A protein and the small-molecule ligand that binds it are described below.
Small molecule (SMILES): CC(=O)N[C@H]1[C@H](O[C@H]2[C@H](O)[C@@H](NC(C)=O)CO[C@@H]2CO)O[C@H](CO)[C@@H](O)[C@@H]1O

Sequence of chain 32.C:
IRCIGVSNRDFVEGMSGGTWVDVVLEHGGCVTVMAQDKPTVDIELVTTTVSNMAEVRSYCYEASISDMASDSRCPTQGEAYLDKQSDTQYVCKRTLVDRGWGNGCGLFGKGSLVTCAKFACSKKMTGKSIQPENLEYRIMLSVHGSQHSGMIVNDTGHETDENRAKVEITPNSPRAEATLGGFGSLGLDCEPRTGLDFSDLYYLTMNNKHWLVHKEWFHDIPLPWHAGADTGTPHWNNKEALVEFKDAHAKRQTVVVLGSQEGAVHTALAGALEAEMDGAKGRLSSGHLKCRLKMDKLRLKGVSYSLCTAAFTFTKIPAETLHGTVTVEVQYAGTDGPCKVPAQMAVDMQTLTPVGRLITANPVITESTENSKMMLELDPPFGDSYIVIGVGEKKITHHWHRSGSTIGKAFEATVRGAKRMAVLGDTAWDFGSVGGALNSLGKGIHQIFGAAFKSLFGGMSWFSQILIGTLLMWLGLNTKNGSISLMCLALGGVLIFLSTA

Binding-site contacts:
Ligand atom C1 contacts residue THR156 of chain 32.C at 4.2 Å.
Ligand atom O7 contacts residue VAL153 of chain 32.C at 4.1 Å.
Ligand atom C1 contacts residue ASN154 of chain 32.C at 3.0 Å.
Ligand atom O5 contacts residue THR156 of chain 32.C at 4.0 Å.
Ligand atom C6 contacts residue THR156 of chain 32.C at 3.7 Å.
Ligand atom C7 contacts residue ASN154 of chain 32.C at 2.2 Å.
Ligand atom C2 contacts residue ASN154 of chain 32.C at 3.6 Å.
Ligand atom N2 contacts residue ASN154 of chain 32.C at 3.2 Å (h-bond).
Ligand atom C5 contacts residue THR156 of chain 32.C at 4.1 Å.
Ligand atom O7 contacts residue ASN154 of chain 32.C at 2.1 Å (h-bond).
Ligand atom O7 contacts residue GLY150 of chain 32.C at 4.2 Å.
Ligand atom C8 contacts residue ASN154 of chain 32.C at 2.3 Å.
Ligand atom O5 contacts residue ASN154 of chain 32.C at 4.1 Å.
Ligand atom O6 contacts residue THR156 of chain 32.C at 2.7 Å (h-bond).